A small-molecule ligand and the protein it binds are described below.
Small molecule (SMILES): CC(C)(Oc1ccc(Cl)cc1)C(=O)O

Binding-site contacts:
Ligand atom O04 contacts residue CYS83 of chain 1.C at 4.3 Å.
Ligand atom C12 contacts residue VAL137 of chain 1.C at 4.1 Å (hydrophobic).
Ligand atom C06 contacts residue TYR139 of chain 1.C at 3.9 Å (hydrophobic).
Ligand atom C13 contacts residue VAL137 of chain 1.C at 3.7 Å (hydrophobic).
Ligand atom C07 contacts residue ALA138 of chain 1.C at 4.2 Å (hydrophobic).
Ligand atom C11 contacts residue THR84 of chain 1.C at 3.6 Å.
Ligand atom O03 contacts residue CYS83 of chain 1.C at 3.8 Å.
Ligand atom C13 contacts residue THR84 of chain 1.C at 4.2 Å.
Ligand atom C10 contacts residue VAL137 of chain 1.C at 4.4 Å (hydrophobic).
Ligand atom CL1 contacts residue ILE144 of chain 1.C at 4.1 Å.
Ligand atom CL1 contacts residue VAL137 of chain 1.C at 4.2 Å.
Ligand atom C08 contacts residue CYS80 of chain 1.C at 4.2 Å (hydrophobic).
Ligand atom O03 contacts residue CYS80 of chain 1.C at 3.0 Å (h-bond).
Ligand atom C09 contacts residue ALA138 of chain 1.C at 3.8 Å (hydrophobic).
Ligand atom O02 contacts residue ALA138 of chain 1.C at 3.4 Å.
Ligand atom C06 contacts residue LYS62 of chain 1.C at 3.4 Å.
Ligand atom CL1 contacts residue CYS80 of chain 1.C at 4.4 Å.
Ligand atom C13 contacts residue CYS80 of chain 1.C at 3.9 Å (hydrophobic).
Ligand atom C07 contacts residue THR84 of chain 1.C at 3.6 Å.
Ligand atom C08 contacts residue CYS83 of chain 1.C at 4.3 Å (hydrophobic).
Ligand atom O02 contacts residue LEU59 of chain 1.C at 4.4 Å.
Ligand atom C06 contacts residue LEU59 of chain 1.C at 4.2 Å (hydrophobic).
Ligand atom C11 contacts residue VAL137 of chain 1.C at 3.9 Å (hydrophobic).
Ligand atom O04 contacts residue LEU59 of chain 1.C at 4.4 Å.
Ligand atom O03 contacts residue THR84 of chain 1.C at 3.5 Å (h-bond).
Ligand atom C12 contacts residue LEU59 of chain 1.C at 3.9 Å (hydrophobic).
Ligand atom C14 contacts residue CYS80 of chain 1.C at 3.9 Å (hydrophobic).
Ligand atom C09 contacts residue VAL137 of chain 1.C at 4.3 Å (hydrophobic).
Ligand atom C11 contacts residue CYS80 of chain 1.C at 4.2 Å (hydrophobic).
Ligand atom C05 contacts residue ALA138 of chain 1.C at 4.3 Å (hydrophobic).
Ligand atom C08 contacts residue LYS62 of chain 1.C at 3.7 Å.
Ligand atom C12 contacts residue CYS80 of chain 1.C at 4.3 Å (hydrophobic).
Ligand atom C10 contacts residue ALA138 of chain 1.C at 4.0 Å (hydrophobic).
Ligand atom C10 contacts residue LEU59 of chain 1.C at 3.7 Å (hydrophobic).
Ligand atom C05 contacts residue LYS62 of chain 1.C at 4.2 Å.
Ligand atom C14 contacts residue VAL137 of chain 1.C at 3.9 Å (hydrophobic).
Ligand atom O04 contacts residue LYS62 of chain 1.C at 2.8 Å (salt-bridge).
Ligand atom C11 contacts residue ALA138 of chain 1.C at 3.9 Å (hydrophobic).
Ligand atom C08 contacts residue THR84 of chain 1.C at 4.4 Å.
Ligand atom C07 contacts residue TYR139 of chain 1.C at 3.9 Å (hydrophobic).

Sequence of chain 1.C:
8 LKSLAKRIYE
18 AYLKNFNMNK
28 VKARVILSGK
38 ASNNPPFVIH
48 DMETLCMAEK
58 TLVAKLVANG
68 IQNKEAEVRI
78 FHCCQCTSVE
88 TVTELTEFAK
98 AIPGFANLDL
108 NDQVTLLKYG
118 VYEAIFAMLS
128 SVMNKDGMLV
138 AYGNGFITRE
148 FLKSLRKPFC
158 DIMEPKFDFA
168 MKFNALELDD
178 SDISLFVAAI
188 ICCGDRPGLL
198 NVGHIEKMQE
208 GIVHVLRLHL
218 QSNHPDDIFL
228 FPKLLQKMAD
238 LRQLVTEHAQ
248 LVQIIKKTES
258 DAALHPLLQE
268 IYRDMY